Sequence of chain 5.A:
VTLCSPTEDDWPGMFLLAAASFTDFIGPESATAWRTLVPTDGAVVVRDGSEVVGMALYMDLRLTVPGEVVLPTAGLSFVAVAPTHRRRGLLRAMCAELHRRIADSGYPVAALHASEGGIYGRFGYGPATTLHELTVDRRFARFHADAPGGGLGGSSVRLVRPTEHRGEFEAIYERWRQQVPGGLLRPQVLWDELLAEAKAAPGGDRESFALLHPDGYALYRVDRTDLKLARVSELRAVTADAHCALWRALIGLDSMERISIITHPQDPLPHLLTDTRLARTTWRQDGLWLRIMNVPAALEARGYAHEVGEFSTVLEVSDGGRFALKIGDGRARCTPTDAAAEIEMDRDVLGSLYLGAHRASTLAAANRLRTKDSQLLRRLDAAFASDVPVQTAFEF

A protein and the small-molecule ligand that binds it are described below.
Small molecule (SMILES): Clc1cccc(COc2ccccc2CNCc2ccncc2)c1

Binding-site contacts:
Ligand atom C2 contacts residue LEU83 of chain 5.A at 3.6 Å (hydrophobic).
Ligand atom C5 contacts residue TRP56 of chain 5.A at 3.6 Å (hydrophobic).
Ligand atom C20 contacts residue ALA53 of chain 5.A at 3.9 Å (hydrophobic).
Ligand atom C2 contacts residue TRP56 of chain 5.A at 3.8 Å (hydrophobic).
Ligand atom C3 contacts residue MET85 of chain 5.A at 3.7 Å (hydrophobic).
Ligand atom C6 contacts residue SER52 of chain 5.A at 3.8 Å.
Ligand atom C14 contacts residue SER103 of chain 5.A at 3.8 Å.
Ligand atom C8 contacts residue SER52 of chain 5.A at 3.8 Å.
Ligand atom C11 contacts residue ASP46 of chain 5.A at 3.9 Å.
Ligand atom C19 contacts residue GLU421 of chain 5.A at 4.0 Å.
Ligand atom C9 contacts residue PHE47 of chain 5.A at 4.1 Å (hydrophobic).
Ligand atom C20 contacts residue TRP56 of chain 5.A at 3.7 Å (hydrophobic).
Ligand atom C6 contacts residue TRP56 of chain 5.A at 4.0 Å (hydrophobic).
Ligand atom C1 contacts residue PHE104 of chain 5.A at 4.0 Å (hydrophobic).
Ligand atom C20 contacts residue PHE104 of chain 5.A at 3.5 Å (hydrophobic).
Ligand atom O1 contacts residue PHE104 of chain 5.A at 3.5 Å.
Ligand atom C9 contacts residue ASP46 of chain 5.A at 3.9 Å.
Ligand atom C10 contacts residue ASP46 of chain 5.A at 3.1 Å.
Ligand atom C8 contacts residue PHE47 of chain 5.A at 4.0 Å (hydrophobic).
Ligand atom C4 contacts residue SER103 of chain 5.A at 3.4 Å.
Ligand atom C11 contacts residue PHE44 of chain 5.A at 3.9 Å (hydrophobic).
Ligand atom C1 contacts residue TRP56 of chain 5.A at 3.8 Å (hydrophobic).
Ligand atom N2 contacts residue TRP56 of chain 5.A at 3.6 Å.
Ligand atom CL1 contacts residue LEU83 of chain 5.A at 4.0 Å.
Ligand atom C5 contacts residue PHE104 of chain 5.A at 3.6 Å (hydrophobic).
Ligand atom C14 contacts residue PHE422 of chain 5.A at 3.3 Å (hydrophobic).
Ligand atom C17 contacts residue TRP56 of chain 5.A at 3.4 Å (hydrophobic).
Ligand atom C2 contacts residue VAL60 of chain 5.A at 4.1 Å (hydrophobic).
Ligand atom C15 contacts residue PHE422 of chain 5.A at 3.4 Å (hydrophobic).
Ligand atom C16 contacts residue PHE422 of chain 5.A at 3.2 Å (hydrophobic).
Ligand atom C6 contacts residue PHE104 of chain 5.A at 3.9 Å (hydrophobic).
Ligand atom C13 contacts residue PHE44 of chain 5.A at 3.9 Å (hydrophobic).
Ligand atom C3 contacts residue LEU83 of chain 5.A at 3.9 Å (hydrophobic).
Ligand atom C3 contacts residue SER103 of chain 5.A at 3.5 Å.
Ligand atom CL1 contacts residue ARG57 of chain 5.A at 3.7 Å.
Ligand atom CL1 contacts residue TRP33 of chain 5.A at 3.7 Å.
Ligand atom C4 contacts residue TRP56 of chain 5.A at 3.6 Å (hydrophobic).
Ligand atom C10 contacts residue PHE47 of chain 5.A at 3.7 Å (hydrophobic).
Ligand atom C3 contacts residue TRP56 of chain 5.A at 3.7 Å (hydrophobic).
Ligand atom CL1 contacts residue ALA53 of chain 5.A at 3.9 Å.